Binding-site contacts:
Ligand atom C03 contacts residue LEU200 of chain 1.D at 3.7 Å (hydrophobic).
Ligand atom C21 contacts residue GLU201 of chain 1.D at 3.1 Å.
Ligand atom O24 contacts residue ASN172 of chain 1.D at 2.5 Å (h-bond).
Ligand atom O23 contacts residue ASP171 of chain 1.D at 3.2 Å (salt-bridge).
Ligand atom CL2 contacts residue PRO176 of chain 1.D at 3.9 Å.
Ligand atom C21 contacts residue MET42 of chain 1.D at 3.9 Å (hydrophobic).
Ligand atom C20 contacts residue ASN172 of chain 1.D at 3.2 Å.
Ligand atom C15 contacts residue TRP40 of chain 1.D at 3.3 Å (hydrophobic).
Ligand atom C21 contacts residue MG1 of chain 1.T at 3.1 Å.
Ligand atom O26 contacts residue TRP145 of chain 1.D at 3.5 Å.
Ligand atom O24 contacts residue SAM1 of chain 1.R at 2.9 Å.
Ligand atom C01 contacts residue TRP40 of chain 1.D at 3.7 Å (hydrophobic).
Ligand atom C21 contacts residue ASN172 of chain 1.D at 3.1 Å.
Ligand atom O14 contacts residue TRP40 of chain 1.D at 3.7 Å.
Ligand atom O10 contacts residue VAL175 of chain 1.D at 3.8 Å.
Ligand atom C20 contacts residue MET42 of chain 1.D at 3.8 Å (hydrophobic).
Ligand atom C20 contacts residue SAM1 of chain 1.R at 3.6 Å.
Ligand atom C22 contacts residue TRP40 of chain 1.D at 3.9 Å (hydrophobic).
Ligand atom N25 contacts residue SAM1 of chain 1.R at 3.7 Å.
Ligand atom CL1 contacts residue MET203 of chain 1.D at 3.1 Å.
Ligand atom O23 contacts residue GLU201 of chain 1.D at 2.5 Å (salt-bridge).
Ligand atom O24 contacts residue LYS146 of chain 1.D at 2.9 Å (salt-bridge).
Ligand atom C04 contacts residue LEU200 of chain 1.D at 3.7 Å (hydrophobic).
Ligand atom O24 contacts residue MG1 of chain 1.T at 2.0 Å.
Ligand atom C19 contacts residue LYS146 of chain 1.D at 3.8 Å.
Ligand atom N16 contacts residue TRP40 of chain 1.D at 3.5 Å.
Ligand atom N25 contacts residue LYS146 of chain 1.D at 3.4 Å.
Ligand atom O24 contacts residue ASP143 of chain 1.D at 2.9 Å (salt-bridge).
Ligand atom C22 contacts residue ASN172 of chain 1.D at 3.6 Å.
Ligand atom C17 contacts residue TRP40 of chain 1.D at 3.7 Å (hydrophobic).
Ligand atom O27 contacts residue HIS144 of chain 1.D at 3.4 Å (h-bond).
Ligand atom C22 contacts residue GLU201 of chain 1.D at 3.3 Å.
Ligand atom C20 contacts residue MG1 of chain 1.T at 3.0 Å.
Ligand atom O23 contacts residue ASN172 of chain 1.D at 2.5 Å (h-bond).
Ligand atom O27 contacts residue SAM1 of chain 1.R at 3.0 Å.
Ligand atom C17 contacts residue PRO176 of chain 1.D at 3.8 Å (hydrophobic).
Ligand atom C20 contacts residue LYS146 of chain 1.D at 3.6 Å.
Ligand atom CL2 contacts residue VAL175 of chain 1.D at 3.2 Å.
Ligand atom O27 contacts residue LYS146 of chain 1.D at 2.7 Å (salt-bridge).
Ligand atom O23 contacts residue MG1 of chain 1.T at 2.2 Å.

The small molecule below binds the protein below.
Small molecule (SMILES): Cc1c(Cl)c(C)[n+]([O-])c(Cl)c1-c1noc(-c2cc(O)c(O)c([N+](=O)[O-])c2)n1

Sequence of chain 1.D:
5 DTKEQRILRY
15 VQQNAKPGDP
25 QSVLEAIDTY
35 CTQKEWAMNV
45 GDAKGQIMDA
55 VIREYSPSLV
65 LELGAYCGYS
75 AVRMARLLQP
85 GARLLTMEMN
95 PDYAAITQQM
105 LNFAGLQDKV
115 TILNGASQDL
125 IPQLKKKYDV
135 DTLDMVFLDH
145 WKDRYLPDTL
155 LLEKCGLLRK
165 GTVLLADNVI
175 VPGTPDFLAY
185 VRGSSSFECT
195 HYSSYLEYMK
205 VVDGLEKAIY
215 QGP